A small-molecule ligand and the protein it binds are described below.
Small molecule (SMILES): CC(=O)N[C@H]1[C@H](O[C@H]2[C@H](O)[C@@H](NC(C)=O)CO[C@@H]2CO)O[C@H](CO)[C@@H](O[C@@H]2O[C@H](CO)[C@@H](O)[C@H](O[C@H]3O[C@H](CO)[C@@H](O)[C@H](O)[C@@H]3O)[C@@H]2O)[C@@H]1O

Binding-site contacts:
Ligand atom C6 contacts residue GLN206 of chain 3.A at 3.6 Å.
Ligand atom O7 contacts residue ASN279 of chain 3.A at 3.3 Å (h-bond).
Ligand atom O5 contacts residue ASN279 of chain 3.A at 2.3 Å (h-bond).
Ligand atom C8 contacts residue VAL384 of chain 2.A at 3.9 Å (hydrophobic).
Ligand atom C7 contacts residue ASN279 of chain 3.A at 3.4 Å.
Ligand atom O6 contacts residue GLY208 of chain 3.A at 3.9 Å.
Ligand atom N2 contacts residue VAL384 of chain 2.A at 3.6 Å.
Ligand atom C4 contacts residue GLN206 of chain 3.A at 3.3 Å.
Ligand atom O5 contacts residue GLU331 of chain 2.A at 3.4 Å (salt-bridge).
Ligand atom C1 contacts residue GLN206 of chain 3.A at 4.0 Å.
Ligand atom N2 contacts residue THR341 of chain 2.A at 3.3 Å (h-bond).
Ligand atom C5 contacts residue ASN279 of chain 3.A at 3.6 Å.
Ligand atom O6 contacts residue GLN206 of chain 3.A at 2.5 Å (h-bond).
Ligand atom O6 contacts residue GLY207 of chain 3.A at 3.4 Å.
Ligand atom C6 contacts residue SER277 of chain 3.A at 4.0 Å.
Ligand atom C2 contacts residue GLN206 of chain 3.A at 3.9 Å.
Ligand atom O6 contacts residue GLU331 of chain 2.A at 2.6 Å (salt-bridge).
Ligand atom N2 contacts residue ASN279 of chain 3.A at 3.0 Å (h-bond).
Ligand atom C5 contacts residue GLN206 of chain 3.A at 3.6 Å.
Ligand atom O5 contacts residue GLY207 of chain 3.A at 3.9 Å.
Ligand atom C8 contacts residue LYS382 of chain 2.A at 3.9 Å.
Ligand atom O5 contacts residue GLN206 of chain 3.A at 3.3 Å (h-bond).
Ligand atom O7 contacts residue VAL338 of chain 2.A at 3.8 Å.
Ligand atom C7 contacts residue VAL338 of chain 2.A at 3.7 Å (hydrophobic).
Ligand atom C8 contacts residue VAL338 of chain 2.A at 3.6 Å (hydrophobic).
Ligand atom C8 contacts residue THR341 of chain 2.A at 3.9 Å.
Ligand atom O3 contacts residue GLU331 of chain 2.A at 3.5 Å (salt-bridge).
Ligand atom C2 contacts residue THR341 of chain 2.A at 4.0 Å.
Ligand atom C8 contacts residue LYS272 of chain 3.A at 3.6 Å.
Ligand atom O3 contacts residue THR341 of chain 2.A at 3.7 Å.
Ligand atom O7 contacts residue LYS272 of chain 3.A at 3.5 Å (salt-bridge).
Ligand atom C2 contacts residue ASN279 of chain 3.A at 2.5 Å.
Ligand atom C5 contacts residue GLU331 of chain 2.A at 3.9 Å.
Ligand atom C1 contacts residue ASN279 of chain 3.A at 1.4 Å.
Ligand atom C8 contacts residue ILE209 of chain 3.A at 3.9 Å (hydrophobic).
Ligand atom C6 contacts residue GLU331 of chain 2.A at 3.3 Å.
Ligand atom C3 contacts residue THR341 of chain 2.A at 3.7 Å.
Ligand atom C3 contacts residue ASN279 of chain 3.A at 3.8 Å.
Ligand atom C7 contacts residue VAL384 of chain 2.A at 4.1 Å (hydrophobic).
Ligand atom C6 contacts residue VAL338 of chain 2.A at 4.1 Å (hydrophobic).

Sequence of chain 3.A:
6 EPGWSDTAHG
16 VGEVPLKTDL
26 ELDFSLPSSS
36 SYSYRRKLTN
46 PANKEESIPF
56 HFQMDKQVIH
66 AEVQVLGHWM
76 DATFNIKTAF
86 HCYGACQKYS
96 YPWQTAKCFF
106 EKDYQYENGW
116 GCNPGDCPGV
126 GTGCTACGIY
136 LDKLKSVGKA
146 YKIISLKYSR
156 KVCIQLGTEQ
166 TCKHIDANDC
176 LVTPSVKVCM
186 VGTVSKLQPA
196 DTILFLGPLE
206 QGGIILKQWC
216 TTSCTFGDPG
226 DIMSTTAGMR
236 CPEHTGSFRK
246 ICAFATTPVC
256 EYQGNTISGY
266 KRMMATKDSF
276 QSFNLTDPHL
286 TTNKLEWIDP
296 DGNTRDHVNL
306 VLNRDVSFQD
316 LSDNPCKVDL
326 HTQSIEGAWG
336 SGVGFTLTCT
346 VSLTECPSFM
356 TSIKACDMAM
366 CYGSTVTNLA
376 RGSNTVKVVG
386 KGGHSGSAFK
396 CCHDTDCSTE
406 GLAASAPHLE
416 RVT

Sequence of chain 2.A:
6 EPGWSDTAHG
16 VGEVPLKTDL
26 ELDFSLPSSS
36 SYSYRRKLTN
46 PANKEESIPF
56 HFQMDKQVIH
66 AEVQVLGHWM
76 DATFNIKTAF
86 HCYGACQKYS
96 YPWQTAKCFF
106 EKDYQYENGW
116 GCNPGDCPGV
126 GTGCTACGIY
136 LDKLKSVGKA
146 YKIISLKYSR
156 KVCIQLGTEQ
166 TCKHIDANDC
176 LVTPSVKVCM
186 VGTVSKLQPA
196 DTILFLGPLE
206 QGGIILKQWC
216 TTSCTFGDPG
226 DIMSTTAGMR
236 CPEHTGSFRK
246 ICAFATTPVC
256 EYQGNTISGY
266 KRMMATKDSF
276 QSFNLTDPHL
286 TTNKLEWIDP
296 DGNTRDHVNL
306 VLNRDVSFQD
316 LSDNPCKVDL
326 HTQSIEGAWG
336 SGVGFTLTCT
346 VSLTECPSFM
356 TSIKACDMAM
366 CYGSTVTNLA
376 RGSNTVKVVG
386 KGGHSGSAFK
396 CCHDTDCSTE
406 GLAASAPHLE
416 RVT